The small molecule below binds the protein below.
Small molecule (SMILES): N[C@@H](Cc1ccc(O)c([N+](=O)[O-])c1)C(=O)O

Binding-site contacts:
Ligand atom N contacts residue GLN173 of chain 1.A at 2.7 Å (h-bond).
Ligand atom C contacts residue TYR151 of chain 1.A at 3.4 Å (hydrophobic).
Ligand atom OXT contacts residue PHE35 of chain 1.A at 3.8 Å.
Ligand atom CE2 contacts residue GLY34 of chain 1.A at 3.6 Å.
Ligand atom C contacts residue GLN173 of chain 1.A at 3.5 Å.
Ligand atom OH contacts residue GLN155 of chain 1.A at 3.6 Å.
Ligand atom CD2 contacts residue GLY34 of chain 1.A at 3.3 Å.
Ligand atom N contacts residue TYR151 of chain 1.A at 2.7 Å (h-bond).
Ligand atom OXT contacts residue GLU36 of chain 1.A at 3.1 Å (salt-bridge).
Ligand atom CA contacts residue GLY34 of chain 1.A at 3.9 Å.
Ligand atom O1 contacts residue HIS158 of chain 1.A at 3.3 Å.
Ligand atom CG contacts residue GLY34 of chain 1.A at 3.8 Å.
Ligand atom CD1 contacts residue GLN155 of chain 1.A at 3.7 Å.
Ligand atom CG contacts residue GLN155 of chain 1.A at 3.5 Å.
Ligand atom CA contacts residue GLN173 of chain 1.A at 3.3 Å.
Ligand atom CE1 contacts residue GLN155 of chain 1.A at 3.9 Å.
Ligand atom CB contacts residue TYR151 of chain 1.A at 3.5 Å (hydrophobic).
Ligand atom O contacts residue GLN173 of chain 1.A at 3.0 Å (h-bond).
Ligand atom CZ contacts residue HIS158 of chain 1.A at 3.7 Å.
Ligand atom O1 contacts residue GLN155 of chain 1.A at 3.4 Å.
Ligand atom O2 contacts residue LEU65 of chain 1.A at 3.5 Å.
Ligand atom O2 contacts residue THR70 of chain 1.A at 3.0 Å (h-bond).
Ligand atom CB contacts residue GLY34 of chain 1.A at 3.6 Å.
Ligand atom OH contacts residue HIS158 of chain 1.A at 2.6 Å (h-bond).
Ligand atom O1 contacts residue MET154 of chain 1.A at 3.7 Å.
Ligand atom CD2 contacts residue GLN155 of chain 1.A at 3.6 Å.
Ligand atom O1 contacts residue LEU65 of chain 1.A at 3.8 Å.
Ligand atom CA contacts residue GLN155 of chain 1.A at 3.9 Å.
Ligand atom CZ contacts residue GLN155 of chain 1.A at 3.5 Å.
Ligand atom O2 contacts residue GLN109 of chain 1.A at 3.2 Å (h-bond).
Ligand atom N contacts residue GLN155 of chain 1.A at 2.8 Å (h-bond).
Ligand atom NN contacts residue GLN109 of chain 1.A at 3.6 Å (h-bond).
Ligand atom CD1 contacts residue ALA67 of chain 1.A at 3.6 Å (hydrophobic).
Ligand atom O1 contacts residue GLN109 of chain 1.A at 3.1 Å (h-bond).
Ligand atom NN contacts residue LEU65 of chain 1.A at 3.5 Å.
Ligand atom CE2 contacts residue GLN155 of chain 1.A at 3.6 Å.
Ligand atom O contacts residue TYR151 of chain 1.A at 3.4 Å (h-bond).
Ligand atom CD1 contacts residue THR70 of chain 1.A at 3.6 Å.
Ligand atom CA contacts residue TYR151 of chain 1.A at 3.3 Å (hydrophobic).
Ligand atom CE1 contacts residue LEU65 of chain 1.A at 3.8 Å (hydrophobic).

Sequence of chain 1.A:
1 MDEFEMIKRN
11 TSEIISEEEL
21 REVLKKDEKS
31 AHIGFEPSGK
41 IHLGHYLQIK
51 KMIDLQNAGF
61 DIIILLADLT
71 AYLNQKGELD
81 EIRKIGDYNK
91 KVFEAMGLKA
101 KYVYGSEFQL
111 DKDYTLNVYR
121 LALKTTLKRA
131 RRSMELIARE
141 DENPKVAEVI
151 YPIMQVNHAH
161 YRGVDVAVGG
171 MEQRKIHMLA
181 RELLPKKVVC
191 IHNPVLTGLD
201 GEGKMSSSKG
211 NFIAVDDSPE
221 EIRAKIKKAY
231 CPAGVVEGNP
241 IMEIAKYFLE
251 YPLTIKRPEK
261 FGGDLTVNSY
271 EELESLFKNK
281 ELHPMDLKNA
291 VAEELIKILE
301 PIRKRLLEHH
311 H